Sequence of chain 1.M:
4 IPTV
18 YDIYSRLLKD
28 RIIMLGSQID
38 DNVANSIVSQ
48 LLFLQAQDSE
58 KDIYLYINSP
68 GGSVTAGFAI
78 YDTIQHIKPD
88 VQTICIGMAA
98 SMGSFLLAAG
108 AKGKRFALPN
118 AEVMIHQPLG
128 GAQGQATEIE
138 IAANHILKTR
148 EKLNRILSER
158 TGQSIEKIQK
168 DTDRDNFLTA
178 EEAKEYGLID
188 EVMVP

The small molecule below binds the protein below.
Small molecule (SMILES): CC/C=C/C(=O)N[C@@H](Cc1ccccc1)C(=O)N[C@H]1COC(=O)[C@@H]2C[C@@H](C)CN2C(=O)[C@H](C)NC(=O)[C@@H]2CCCCN2C(=O)[C@@H]2CCCN2C1=O

Sequence of chain 1.L:
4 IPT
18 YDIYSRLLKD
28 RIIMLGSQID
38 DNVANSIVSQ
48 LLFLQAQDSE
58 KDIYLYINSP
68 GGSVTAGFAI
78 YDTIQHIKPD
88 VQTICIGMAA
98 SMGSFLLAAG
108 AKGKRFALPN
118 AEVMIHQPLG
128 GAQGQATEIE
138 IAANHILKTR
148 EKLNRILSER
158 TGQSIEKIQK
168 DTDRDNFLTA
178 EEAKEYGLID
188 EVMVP

Binding-site contacts:
Ligand atom O1 contacts residue LEU49 of chain 1.M at 3.7 Å.
Ligand atom CZ contacts residue THR80 of chain 1.M at 3.5 Å.
Ligand atom O1 contacts residue GLN52 of chain 1.M at 3.9 Å.
Ligand atom N contacts residue TYR61 of chain 1.L at 3.6 Å.
Ligand atom CA contacts residue TYR61 of chain 1.L at 3.7 Å (hydrophobic).
Ligand atom C6 contacts residue ALA53 of chain 1.M at 3.9 Å (hydrophobic).
Ligand atom CB contacts residue TYR63 of chain 1.L at 3.8 Å (hydrophobic).
Ligand atom CA contacts residue TYR61 of chain 1.L at 3.6 Å (hydrophobic).
Ligand atom C5 contacts residue LEU24 of chain 1.L at 3.4 Å (hydrophobic).
Ligand atom CE1 contacts residue LEU115 of chain 1.L at 3.9 Å (hydrophobic).
Ligand atom CD contacts residue TYR63 of chain 1.L at 3.6 Å (hydrophobic).
Ligand atom CB contacts residue TYR61 of chain 1.L at 3.8 Å (hydrophobic).
Ligand atom CB contacts residue MET190 of chain 1.L at 3.9 Å (hydrophobic).
Ligand atom C2 contacts residue TYR63 of chain 1.L at 3.7 Å (hydrophobic).
Ligand atom O contacts residue GLN89 of chain 1.L at 3.7 Å.
Ligand atom CB contacts residue ILE91 of chain 1.L at 3.5 Å (hydrophobic).
Ligand atom C2 contacts residue LEU49 of chain 1.M at 3.7 Å (hydrophobic).
Ligand atom CE contacts residue ASP27 of chain 1.L at 3.2 Å.
Ligand atom CB contacts residue TYR61 of chain 1.L at 3.6 Å (hydrophobic).
Ligand atom N contacts residue TYR63 of chain 1.L at 2.8 Å (h-bond).
Ligand atom C6 contacts residue ASP27 of chain 1.L at 2.9 Å.
Ligand atom CE1 contacts residue THR80 of chain 1.M at 3.8 Å.
Ligand atom CZ contacts residue LEU115 of chain 1.L at 3.9 Å (hydrophobic).
Ligand atom CD1 contacts residue HIS83 of chain 1.M at 3.7 Å.
Ligand atom C3 contacts residue TYR63 of chain 1.L at 3.6 Å (hydrophobic).
Ligand atom CE2 contacts residue LEU49 of chain 1.M at 3.6 Å (hydrophobic).
Ligand atom CE2 contacts residue TYR63 of chain 1.L at 3.6 Å (hydrophobic).
Ligand atom CA contacts residue GLN89 of chain 1.L at 3.8 Å.
Ligand atom CE2 contacts residue ILE93 of chain 1.L at 3.8 Å (hydrophobic).
Ligand atom O contacts residue TYR61 of chain 1.L at 3.6 Å.
Ligand atom O contacts residue TYR63 of chain 1.L at 2.7 Å (h-bond).
Ligand atom N contacts residue LEU49 of chain 1.M at 3.9 Å.
Ligand atom CD2 contacts residue TYR63 of chain 1.L at 3.4 Å (hydrophobic).
Ligand atom CA contacts residue TYR63 of chain 1.L at 3.8 Å (hydrophobic).
Ligand atom CZ contacts residue ILE93 of chain 1.L at 3.8 Å (hydrophobic).
Ligand atom C5 contacts residue ILE29 of chain 1.L at 3.7 Å (hydrophobic).
Ligand atom C contacts residue TYR63 of chain 1.L at 3.7 Å (hydrophobic).
Ligand atom C6 contacts residue LEU24 of chain 1.L at 3.9 Å (hydrophobic).
Ligand atom C contacts residue TYR61 of chain 1.L at 3.4 Å (hydrophobic).
Ligand atom CB contacts residue GLN89 of chain 1.L at 3.3 Å.